The protein below binds the small molecule below.
Small molecule (SMILES): CC(=O)N[C@@H]1[C@@H](O)[C@H](O)[C@@H](CO)O[C@H]1O

Binding-site contacts:
Ligand atom C7 contacts residue SER161 of chain 1.B at 4.3 Å.
Ligand atom C7 contacts residue ASN185 of chain 1.B at 3.6 Å.
Ligand atom C3 contacts residue ASN185 of chain 1.B at 3.8 Å.
Ligand atom O7 contacts residue SER161 of chain 1.B at 3.6 Å.
Ligand atom O5 contacts residue ASN185 of chain 1.B at 2.4 Å (h-bond).
Ligand atom C5 contacts residue ASN185 of chain 1.B at 3.7 Å.
Ligand atom C1 contacts residue LYS211 of chain 1.B at 4.3 Å.
Ligand atom C4 contacts residue ASN185 of chain 1.B at 4.2 Å.
Ligand atom O5 contacts residue LYS211 of chain 1.B at 4.0 Å.
Ligand atom C1 contacts residue ASN185 of chain 1.B at 1.5 Å.
Ligand atom O7 contacts residue ASN185 of chain 1.B at 4.0 Å.
Ligand atom C7 contacts residue LYS160 of chain 1.B at 4.1 Å.
Ligand atom C5 contacts residue LYS211 of chain 1.B at 4.5 Å.
Ligand atom C2 contacts residue ASN185 of chain 1.B at 2.5 Å.
Ligand atom C8 contacts residue LYS160 of chain 1.B at 3.7 Å.
Ligand atom O7 contacts residue LYS160 of chain 1.B at 4.2 Å.
Ligand atom N2 contacts residue ASN185 of chain 1.B at 2.9 Å (h-bond).
Ligand atom C8 contacts residue SER161 of chain 1.B at 4.5 Å.

Sequence of chain 1.B:
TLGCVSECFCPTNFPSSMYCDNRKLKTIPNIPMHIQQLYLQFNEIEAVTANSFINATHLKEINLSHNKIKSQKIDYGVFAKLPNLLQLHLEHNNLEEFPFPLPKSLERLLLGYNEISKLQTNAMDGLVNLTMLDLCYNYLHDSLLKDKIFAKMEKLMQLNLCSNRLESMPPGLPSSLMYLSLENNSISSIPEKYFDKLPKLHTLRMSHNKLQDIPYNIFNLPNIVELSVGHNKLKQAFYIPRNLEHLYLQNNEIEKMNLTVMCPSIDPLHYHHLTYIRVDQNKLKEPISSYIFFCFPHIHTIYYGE